Sequence of chain 1.B:
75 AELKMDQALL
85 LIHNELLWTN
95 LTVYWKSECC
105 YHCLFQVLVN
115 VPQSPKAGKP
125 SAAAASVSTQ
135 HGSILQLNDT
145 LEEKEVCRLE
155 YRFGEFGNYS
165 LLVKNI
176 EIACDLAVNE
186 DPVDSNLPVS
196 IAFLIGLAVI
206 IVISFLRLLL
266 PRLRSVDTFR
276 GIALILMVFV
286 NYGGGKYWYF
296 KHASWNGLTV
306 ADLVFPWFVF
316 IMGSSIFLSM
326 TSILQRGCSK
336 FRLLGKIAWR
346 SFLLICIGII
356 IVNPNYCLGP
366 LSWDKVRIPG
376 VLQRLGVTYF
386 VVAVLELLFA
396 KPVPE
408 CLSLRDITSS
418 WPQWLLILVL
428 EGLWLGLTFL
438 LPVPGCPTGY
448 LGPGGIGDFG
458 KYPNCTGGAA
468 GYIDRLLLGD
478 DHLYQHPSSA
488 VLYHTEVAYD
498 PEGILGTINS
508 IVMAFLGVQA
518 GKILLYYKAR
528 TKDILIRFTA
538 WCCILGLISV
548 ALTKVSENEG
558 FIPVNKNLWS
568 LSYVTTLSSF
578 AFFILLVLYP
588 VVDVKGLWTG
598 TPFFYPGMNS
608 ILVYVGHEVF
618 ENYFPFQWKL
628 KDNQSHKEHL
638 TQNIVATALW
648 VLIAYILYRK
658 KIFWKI

Binding-site contacts:
Ligand atom C2 contacts residue ASN94 of chain 1.B at 2.5 Å.
Ligand atom C7 contacts residue GLN117 of chain 1.B at 4.4 Å.
Ligand atom O7 contacts residue LEU145 of chain 1.B at 3.4 Å.
Ligand atom C3 contacts residue GLN117 of chain 1.B at 4.2 Å.
Ligand atom N2 contacts residue ASN94 of chain 1.B at 2.9 Å (h-bond).
Ligand atom C2 contacts residue GLN117 of chain 1.B at 4.4 Å.
Ligand atom C7 contacts residue LEU145 of chain 1.B at 3.8 Å (hydrophobic).
Ligand atom N2 contacts residue GLN117 of chain 1.B at 3.7 Å.
Ligand atom C8 contacts residue LEU145 of chain 1.B at 3.7 Å (hydrophobic).
Ligand atom O5 contacts residue ASN94 of chain 1.B at 2.4 Å (h-bond).
Ligand atom C8 contacts residue ASN94 of chain 1.B at 4.3 Å.
Ligand atom C4 contacts residue ASN94 of chain 1.B at 4.2 Å.
Ligand atom C8 contacts residue TRP92 of chain 1.B at 3.2 Å (hydrophobic).
Ligand atom C5 contacts residue ASN94 of chain 1.B at 3.7 Å.
Ligand atom C7 contacts residue ASN94 of chain 1.B at 4.0 Å.
Ligand atom C3 contacts residue ASN94 of chain 1.B at 3.8 Å.
Ligand atom C8 contacts residue GLN117 of chain 1.B at 4.0 Å.
Ligand atom C1 contacts residue ASN94 of chain 1.B at 1.4 Å.

This protein binds this small molecule.
Small molecule (SMILES): CC(=O)N[C@@H]1[C@@H](O)[C@H](O)[C@@H](CO)O[C@H]1O